The small molecule below binds the protein below.
Small molecule (SMILES): CC(C)[C@H](NC(=O)[C@@H]1CCCN1C(=O)[C@H](CC(N)=O)NC(=O)[C@@H](N)Cc1ccccc1)C(=O)N[C@@H](Cc1ccc(O)cc1)C(=O)N1CCC[C@H]1C(=O)N[C@H](C=O)Cc1ccc(O)cc1

Sequence of chain 53.W:
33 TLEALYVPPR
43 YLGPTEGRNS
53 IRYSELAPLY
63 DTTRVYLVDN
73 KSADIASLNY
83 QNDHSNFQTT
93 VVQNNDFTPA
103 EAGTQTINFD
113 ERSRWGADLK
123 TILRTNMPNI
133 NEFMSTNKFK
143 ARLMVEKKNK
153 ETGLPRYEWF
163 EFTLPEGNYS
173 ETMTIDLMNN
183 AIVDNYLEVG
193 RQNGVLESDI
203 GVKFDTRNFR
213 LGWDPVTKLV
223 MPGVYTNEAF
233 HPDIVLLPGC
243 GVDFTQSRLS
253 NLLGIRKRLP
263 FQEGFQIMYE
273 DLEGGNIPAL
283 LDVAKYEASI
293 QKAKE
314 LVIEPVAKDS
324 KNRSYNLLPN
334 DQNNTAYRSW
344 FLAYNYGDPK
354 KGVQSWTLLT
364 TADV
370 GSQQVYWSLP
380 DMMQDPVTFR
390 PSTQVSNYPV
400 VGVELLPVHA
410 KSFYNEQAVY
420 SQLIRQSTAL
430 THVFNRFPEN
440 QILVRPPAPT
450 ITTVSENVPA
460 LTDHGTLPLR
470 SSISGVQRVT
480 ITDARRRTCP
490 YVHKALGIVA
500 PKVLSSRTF

Binding-site contacts:
Ligand atom CA contacts residue ARG193 of chain 53.W at 3.8 Å.
Ligand atom CD1 contacts residue HIS431 of chain 53.W at 3.3 Å.
Ligand atom CD2 contacts residue MET223 of chain 30.W at 3.7 Å (hydrophobic).
Ligand atom ND2 contacts residue GLU199 of chain 53.W at 2.9 Å (salt-bridge).
Ligand atom CG2 contacts residue LEU189 of chain 53.W at 2.8 Å (hydrophobic).
Ligand atom CB contacts residue GLU289 of chain 30.W at 3.8 Å.
Ligand atom CB contacts residue LEU189 of chain 53.W at 3.8 Å (hydrophobic).
Ligand atom CE1 contacts residue VAL432 of chain 53.W at 3.8 Å (hydrophobic).
Ligand atom CG1 contacts residue PHE436 of chain 53.W at 3.4 Å (hydrophobic).
Ligand atom CZ contacts residue ARG193 of chain 53.W at 3.1 Å.
Ligand atom OD1 contacts residue GLU199 of chain 53.W at 3.4 Å (salt-bridge).
Ligand atom OH contacts residue MET223 of chain 30.W at 2.2 Å (h-bond).
Ligand atom O contacts residue ARG435 of chain 53.W at 3.5 Å (salt-bridge).
Ligand atom N contacts residue ARG193 of chain 53.W at 3.8 Å.
Ligand atom CG contacts residue TYR288 of chain 30.W at 3.4 Å (hydrophobic).
Ligand atom CE1 contacts residue HIS431 of chain 53.W at 3.0 Å.
Ligand atom O contacts residue ARG193 of chain 53.W at 2.8 Å (salt-bridge).
Ligand atom CG contacts residue GLU289 of chain 30.W at 3.6 Å.
Ligand atom CG contacts residue GLU199 of chain 53.W at 3.6 Å.
Ligand atom CE2 contacts residue MET223 of chain 30.W at 3.5 Å (hydrophobic).
Ligand atom CZ contacts residue MET223 of chain 30.W at 2.9 Å (hydrophobic).
Ligand atom CZ contacts residue HIS431 of chain 53.W at 3.4 Å.
Ligand atom CE2 contacts residue ARG193 of chain 53.W at 3.8 Å.
Ligand atom CD1 contacts residue GLU289 of chain 30.W at 3.0 Å.
Ligand atom ND2 contacts residue TYR188 of chain 53.W at 3.5 Å (h-bond).
Ligand atom CE1 contacts residue THR219 of chain 30.W at 3.9 Å.
Ligand atom CD1 contacts residue ARG193 of chain 53.W at 3.7 Å.
Ligand atom CE1 contacts residue MET223 of chain 30.W at 3.3 Å (hydrophobic).
Ligand atom CD contacts residue HIS431 of chain 53.W at 3.8 Å.
Ligand atom CE1 contacts residue GLU289 of chain 30.W at 3.6 Å.
Ligand atom OH contacts residue THR430 of chain 53.W at 3.4 Å.
Ligand atom CE1 contacts residue ARG193 of chain 53.W at 3.1 Å.
Ligand atom OH contacts residue LEU283 of chain 30.W at 3.8 Å.
Ligand atom CZ contacts residue THR219 of chain 30.W at 3.2 Å.
Ligand atom CG contacts residue HIS431 of chain 53.W at 3.8 Å.
Ligand atom OH contacts residue HIS431 of chain 53.W at 2.9 Å (h-bond).
Ligand atom C contacts residue ARG193 of chain 53.W at 3.3 Å.
Ligand atom CG2 contacts residue TYR188 of chain 53.W at 3.9 Å (hydrophobic).
Ligand atom CG1 contacts residue ARG435 of chain 53.W at 3.8 Å.
Ligand atom CB contacts residue ARG435 of chain 53.W at 3.7 Å.

Sequence of chain 30.W:
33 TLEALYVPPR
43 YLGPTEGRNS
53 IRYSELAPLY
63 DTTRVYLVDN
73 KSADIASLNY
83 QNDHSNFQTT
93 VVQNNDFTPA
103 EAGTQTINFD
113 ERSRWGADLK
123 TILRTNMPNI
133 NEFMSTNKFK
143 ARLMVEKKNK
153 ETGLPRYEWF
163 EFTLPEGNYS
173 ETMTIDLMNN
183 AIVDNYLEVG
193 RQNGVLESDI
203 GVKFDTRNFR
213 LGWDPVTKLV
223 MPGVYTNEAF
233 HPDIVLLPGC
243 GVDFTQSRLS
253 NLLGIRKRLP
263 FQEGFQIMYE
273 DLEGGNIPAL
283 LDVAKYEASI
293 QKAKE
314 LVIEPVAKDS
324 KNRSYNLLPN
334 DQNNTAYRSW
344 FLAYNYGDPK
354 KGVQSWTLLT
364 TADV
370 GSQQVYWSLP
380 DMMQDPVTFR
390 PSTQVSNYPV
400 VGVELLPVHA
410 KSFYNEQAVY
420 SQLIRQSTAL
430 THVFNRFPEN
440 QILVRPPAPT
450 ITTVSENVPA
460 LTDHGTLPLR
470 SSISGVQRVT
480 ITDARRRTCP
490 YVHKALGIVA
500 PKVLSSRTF